Binding-site contacts:
Ligand atom O2 contacts residue GLY364 of chain 1.B at 3.3 Å (h-bond).
Ligand atom C2 contacts residue ASN304 of chain 1.B at 2.4 Å.
Ligand atom C5 contacts residue ASN304 of chain 1.B at 3.6 Å.
Ligand atom C4 contacts residue ASN304 of chain 1.B at 4.2 Å.
Ligand atom O3 contacts residue GLY364 of chain 1.B at 4.3 Å.
Ligand atom C7 contacts residue ASN304 of chain 1.B at 3.3 Å.
Ligand atom C3 contacts residue TRP366 of chain 1.B at 3.8 Å (hydrophobic).
Ligand atom C3 contacts residue ASN304 of chain 1.B at 3.7 Å.
Ligand atom C2 contacts residue ASN363 of chain 1.B at 3.8 Å.
Ligand atom C2 contacts residue THR369 of chain 1.B at 4.1 Å.
Ligand atom O7 contacts residue ASN304 of chain 1.B at 3.4 Å (h-bond).
Ligand atom O5 contacts residue TRP360 of chain 1.B at 3.9 Å.
Ligand atom C1 contacts residue ASN304 of chain 1.B at 1.4 Å.
Ligand atom C8 contacts residue ASN304 of chain 1.B at 4.2 Å.
Ligand atom C5 contacts residue TRP360 of chain 1.B at 4.2 Å (hydrophobic).
Ligand atom C2 contacts residue GLY364 of chain 1.B at 3.2 Å.
Ligand atom O7 contacts residue THR359 of chain 1.B at 3.5 Å (h-bond).
Ligand atom N2 contacts residue ASN304 of chain 1.B at 2.8 Å (h-bond).
Ligand atom C1 contacts residue THR369 of chain 1.B at 3.9 Å.
Ligand atom C3 contacts residue GLY364 of chain 1.B at 3.6 Å.
Ligand atom O5 contacts residue ASN304 of chain 1.B at 2.3 Å (h-bond).
Ligand atom O2 contacts residue ASN363 of chain 1.B at 2.9 Å.
Ligand atom O4 contacts residue TRP366 of chain 1.B at 3.8 Å.
Ligand atom C3 contacts residue ASN363 of chain 1.B at 4.1 Å.
Ligand atom O6 contacts residue THR369 of chain 1.B at 2.6 Å (h-bond).
Ligand atom O3 contacts residue TRP366 of chain 1.B at 3.0 Å (h-bond).
Ligand atom C4 contacts residue NAG1 of chain 1.ZB at 4.2 Å.
Ligand atom C6 contacts residue THR369 of chain 1.B at 3.5 Å.
Ligand atom C4 contacts residue THR369 of chain 1.B at 4.1 Å.
Ligand atom C1 contacts residue TRP360 of chain 1.B at 4.1 Å (hydrophobic).
Ligand atom C8 contacts residue ARG300 of chain 1.B at 3.4 Å.
Ligand atom O4 contacts residue NAG1 of chain 1.ZB at 3.2 Å (h-bond).
Ligand atom O5 contacts residue THR369 of chain 1.B at 3.1 Å (h-bond).
Ligand atom O3 contacts residue NAG1 of chain 1.ZB at 3.8 Å.
Ligand atom C5 contacts residue THR369 of chain 1.B at 3.7 Å.
Ligand atom O3 contacts residue ASN363 of chain 1.B at 3.1 Å (h-bond).
Ligand atom C8 contacts residue TRP360 of chain 1.B at 3.4 Å (hydrophobic).
Ligand atom C7 contacts residue THR359 of chain 1.B at 3.8 Å.
Ligand atom O3 contacts residue GLY364 of chain 1.B at 3.1 Å.
Ligand atom C8 contacts residue THR359 of chain 1.B at 3.3 Å.

This small molecule binds to this protein.
Small molecule (SMILES): CC(=O)N[C@H]1[C@H](O[C@H]2[C@H](O)[C@@H](NC(C)=O)CO[C@@H]2CO)O[C@H](CO)[C@@H](O[C@@H]2O[C@H](CO[C@H]3O[C@H](CO[C@H]4O[C@H](CO)[C@@H](O)[C@H](O)[C@@H]4O)[C@@H](O)[C@H](O)[C@@H]3O)[C@@H](O)[C@H](O[C@H]3O[C@H](CO)[C@@H](O)[C@H](O)[C@@H]3O[C@H]3O[C@H](CO)[C@@H](O)[C@H](O)[C@@H]3O)[C@@H]2O)[C@@H]1O

Sequence of chain 1.B:
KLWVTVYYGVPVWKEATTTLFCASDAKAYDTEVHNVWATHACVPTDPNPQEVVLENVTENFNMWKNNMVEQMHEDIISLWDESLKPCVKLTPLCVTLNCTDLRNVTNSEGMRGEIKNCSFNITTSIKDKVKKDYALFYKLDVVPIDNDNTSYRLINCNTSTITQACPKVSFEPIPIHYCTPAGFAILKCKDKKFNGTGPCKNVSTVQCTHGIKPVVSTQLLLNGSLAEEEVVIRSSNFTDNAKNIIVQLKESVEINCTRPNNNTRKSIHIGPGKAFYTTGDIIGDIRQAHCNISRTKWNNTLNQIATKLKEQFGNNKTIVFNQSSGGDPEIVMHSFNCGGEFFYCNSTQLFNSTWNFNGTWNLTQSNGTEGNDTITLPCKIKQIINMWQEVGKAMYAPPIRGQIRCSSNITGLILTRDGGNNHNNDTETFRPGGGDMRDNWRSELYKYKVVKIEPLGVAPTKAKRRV